A small-molecule ligand and the protein it binds are described below.
Small molecule (SMILES): CC(=O)N[C@@H]1[C@@H](O)[C@H](O)[C@@H](CO)O[C@H]1O

Sequence of chain 1.B:
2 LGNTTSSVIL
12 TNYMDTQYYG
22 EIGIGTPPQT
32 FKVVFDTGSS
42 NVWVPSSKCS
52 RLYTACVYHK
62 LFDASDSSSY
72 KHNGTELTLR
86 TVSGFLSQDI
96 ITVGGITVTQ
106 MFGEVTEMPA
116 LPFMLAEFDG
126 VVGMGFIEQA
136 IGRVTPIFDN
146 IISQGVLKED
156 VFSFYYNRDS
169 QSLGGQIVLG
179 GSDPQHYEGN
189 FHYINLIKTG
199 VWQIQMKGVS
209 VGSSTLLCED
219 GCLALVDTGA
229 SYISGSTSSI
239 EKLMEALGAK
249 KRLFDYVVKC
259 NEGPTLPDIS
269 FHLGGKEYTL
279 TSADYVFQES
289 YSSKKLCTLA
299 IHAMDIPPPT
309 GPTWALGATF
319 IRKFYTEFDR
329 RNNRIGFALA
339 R

Binding-site contacts:
Ligand atom C4 contacts residue ASN74 of chain 1.B at 4.4 Å.
Ligand atom N2 contacts residue ASN74 of chain 1.B at 3.0 Å (h-bond).
Ligand atom C7 contacts residue ASN74 of chain 1.B at 3.4 Å.
Ligand atom O5 contacts residue LEU91 of chain 1.B at 4.5 Å.
Ligand atom C5 contacts residue ASN74 of chain 1.B at 3.7 Å.
Ligand atom O5 contacts residue ASN74 of chain 1.B at 2.4 Å (h-bond).
Ligand atom C2 contacts residue ASN74 of chain 1.B at 2.6 Å.
Ligand atom C1 contacts residue ASN74 of chain 1.B at 1.4 Å.
Ligand atom C8 contacts residue ASN74 of chain 1.B at 3.8 Å.
Ligand atom C6 contacts residue MET106 of chain 1.B at 3.8 Å (hydrophobic).
Ligand atom O5 contacts residue MET106 of chain 1.B at 4.2 Å.
Ligand atom O7 contacts residue ASN74 of chain 1.B at 3.4 Å (h-bond).
Ligand atom C3 contacts residue ASN74 of chain 1.B at 3.9 Å.
Ligand atom O7 contacts residue HIS73 of chain 1.B at 4.3 Å.
Ligand atom C1 contacts residue THR76 of chain 1.B at 4.2 Å.